Binding-site contacts:
Ligand atom O7 contacts residue TYR284 of chain 1.C at 4.2 Å.
Ligand atom C8 contacts residue ASN283 of chain 1.C at 4.3 Å.
Ligand atom C1 contacts residue ASN283 of chain 1.C at 1.4 Å.
Ligand atom N2 contacts residue ASN283 of chain 1.C at 3.0 Å (h-bond).
Ligand atom O6 contacts residue ASP640 of chain 1.C at 3.8 Å.
Ligand atom O5 contacts residue ASN283 of chain 1.C at 2.4 Å (h-bond).
Ligand atom C5 contacts residue ASN283 of chain 1.C at 3.6 Å.
Ligand atom C6 contacts residue ALA281 of chain 1.C at 4.3 Å (hydrophobic).
Ligand atom C4 contacts residue ASN283 of chain 1.C at 4.2 Å.
Ligand atom C5 contacts residue ALA281 of chain 1.C at 3.9 Å (hydrophobic).
Ligand atom C7 contacts residue ARG279 of chain 1.C at 4.4 Å.
Ligand atom C7 contacts residue ASN283 of chain 1.C at 3.1 Å.
Ligand atom C2 contacts residue ASN283 of chain 1.C at 2.5 Å.
Ligand atom O7 contacts residue ASN283 of chain 1.C at 2.9 Å (h-bond).
Ligand atom O5 contacts residue ALA281 of chain 1.C at 4.2 Å.
Ligand atom O6 contacts residue ALA281 of chain 1.C at 4.3 Å.
Ligand atom O7 contacts residue ARG279 of chain 1.C at 4.1 Å.
Ligand atom C3 contacts residue ASN283 of chain 1.C at 3.8 Å.
Ligand atom C1 contacts residue ALA281 of chain 1.C at 4.3 Å (hydrophobic).

The small molecule below binds the protein below.
Small molecule (SMILES): CC(=O)N[C@@H]1[C@@H](O)[C@H](O)[C@@H](CO)O[C@H]1O

Sequence of chain 1.C:
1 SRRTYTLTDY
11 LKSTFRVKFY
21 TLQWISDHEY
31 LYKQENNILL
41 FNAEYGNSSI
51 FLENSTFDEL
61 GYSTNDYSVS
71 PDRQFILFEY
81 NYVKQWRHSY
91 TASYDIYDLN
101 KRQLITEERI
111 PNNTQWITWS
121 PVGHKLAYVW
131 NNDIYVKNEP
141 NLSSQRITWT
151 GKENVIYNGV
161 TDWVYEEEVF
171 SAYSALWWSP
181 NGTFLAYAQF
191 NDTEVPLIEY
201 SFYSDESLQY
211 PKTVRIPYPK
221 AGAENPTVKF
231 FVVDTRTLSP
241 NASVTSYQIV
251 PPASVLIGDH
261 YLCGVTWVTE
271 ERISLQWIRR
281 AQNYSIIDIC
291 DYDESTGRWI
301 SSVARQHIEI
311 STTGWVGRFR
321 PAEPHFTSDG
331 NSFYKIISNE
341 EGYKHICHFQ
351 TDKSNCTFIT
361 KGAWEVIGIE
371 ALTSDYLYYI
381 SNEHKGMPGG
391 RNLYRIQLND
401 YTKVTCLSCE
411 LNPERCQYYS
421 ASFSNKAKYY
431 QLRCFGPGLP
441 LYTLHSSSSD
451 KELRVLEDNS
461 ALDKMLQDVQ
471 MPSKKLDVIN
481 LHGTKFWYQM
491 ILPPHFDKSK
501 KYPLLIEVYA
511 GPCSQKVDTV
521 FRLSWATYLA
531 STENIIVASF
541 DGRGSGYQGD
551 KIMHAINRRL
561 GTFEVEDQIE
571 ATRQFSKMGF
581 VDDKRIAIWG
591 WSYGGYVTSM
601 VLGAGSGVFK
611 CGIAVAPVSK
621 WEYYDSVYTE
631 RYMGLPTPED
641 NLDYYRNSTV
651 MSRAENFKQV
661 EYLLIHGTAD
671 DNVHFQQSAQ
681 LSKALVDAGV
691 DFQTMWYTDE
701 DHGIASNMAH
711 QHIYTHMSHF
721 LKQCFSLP